This protein binds this small molecule.
Small molecule (SMILES): CCCC(=O)OC[C@H](COP(=O)(O)O[C@H]1[C@H](O)[C@@H](O)[C@H](OP(=O)(O)O)[C@@H](OP(=O)(O)O)[C@H]1O)OC(=O)CCC

Sequence of chain 1.A:
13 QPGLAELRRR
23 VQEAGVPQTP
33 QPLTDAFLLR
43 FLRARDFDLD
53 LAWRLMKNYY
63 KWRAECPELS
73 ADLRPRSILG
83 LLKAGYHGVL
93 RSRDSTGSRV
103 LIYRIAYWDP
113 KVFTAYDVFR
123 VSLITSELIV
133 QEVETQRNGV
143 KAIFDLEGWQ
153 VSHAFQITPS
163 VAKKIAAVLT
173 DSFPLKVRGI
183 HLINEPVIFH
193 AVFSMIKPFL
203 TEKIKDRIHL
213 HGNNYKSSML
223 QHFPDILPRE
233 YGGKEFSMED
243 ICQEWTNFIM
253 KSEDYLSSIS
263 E

Binding-site contacts:
Ligand atom C0N contacts residue LEU202 of chain 1.A at 3.5 Å (hydrophobic).
Ligand atom C0L contacts residue PHE201 of chain 1.A at 3.8 Å (hydrophobic).
Ligand atom C0B contacts residue LEU171 of chain 1.A at 3.5 Å (hydrophobic).
Ligand atom O5 contacts residue ARG209 of chain 1.A at 3.5 Å (salt-bridge).
Ligand atom P4 contacts residue ARG180 of chain 1.A at 3.5 Å.
Ligand atom OP6 contacts residue ARG180 of chain 1.A at 3.1 Å (salt-bridge).
Ligand atom C4 contacts residue ARG209 of chain 1.A at 3.6 Å.
Ligand atom C5 contacts residue ARG209 of chain 1.A at 4.0 Å.
Ligand atom OP4 contacts residue ARG209 of chain 1.A at 2.9 Å (salt-bridge).
Ligand atom C0I contacts residue LEU171 of chain 1.A at 3.9 Å (hydrophobic).
Ligand atom OP3 contacts residue ASP173 of chain 1.A at 3.3 Å (salt-bridge).
Ligand atom O2 contacts residue LYS205 of chain 1.A at 3.8 Å.
Ligand atom O6 contacts residue VAL179 of chain 1.A at 3.5 Å (h-bond).
Ligand atom P1 contacts residue LEU171 of chain 1.A at 4.0 Å.
Ligand atom C0C contacts residue LEU171 of chain 1.A at 3.3 Å (hydrophobic).
Ligand atom O0H contacts residue ILE206 of chain 1.A at 3.5 Å.
Ligand atom C0L contacts residue LEU202 of chain 1.A at 4.0 Å (hydrophobic).
Ligand atom O0M contacts residue THR172 of chain 1.A at 3.9 Å.
Ligand atom O0F contacts residue LEU202 of chain 1.A at 3.8 Å.
Ligand atom C0J contacts residue LEU171 of chain 1.A at 4.0 Å (hydrophobic).
Ligand atom OP3 contacts residue LEU171 of chain 1.A at 3.4 Å (h-bond).
Ligand atom OP6 contacts residue LYS178 of chain 1.A at 4.0 Å.
Ligand atom O5 contacts residue LYS178 of chain 1.A at 3.1 Å.
Ligand atom O5 contacts residue VAL179 of chain 1.A at 3.1 Å (h-bond).
Ligand atom OP5 contacts residue ARG180 of chain 1.A at 3.0 Å (salt-bridge).
Ligand atom P4 contacts residue ARG209 of chain 1.A at 3.7 Å.
Ligand atom O3 contacts residue LYS205 of chain 1.A at 3.0 Å (salt-bridge).
Ligand atom OP5 contacts residue LYS178 of chain 1.A at 2.9 Å (salt-bridge).
Ligand atom OP1 contacts residue LEU171 of chain 1.A at 3.1 Å (h-bond).
Ligand atom C0G contacts residue LEU171 of chain 1.A at 3.5 Å (hydrophobic).
Ligand atom C0L contacts residue THR172 of chain 1.A at 3.9 Å.
Ligand atom OP3 contacts residue ARG47 of chain 1.A at 4.0 Å.
Ligand atom OP6 contacts residue ARG209 of chain 1.A at 2.8 Å (salt-bridge).
Ligand atom C0C contacts residue THR172 of chain 1.A at 3.7 Å.
Ligand atom P3 contacts residue LYS205 of chain 1.A at 3.5 Å.
Ligand atom C0E contacts residue THR172 of chain 1.A at 2.8 Å.
Ligand atom O11 contacts residue LYS205 of chain 1.A at 2.8 Å (salt-bridge).
Ligand atom OP4 contacts residue LYS205 of chain 1.A at 2.9 Å (salt-bridge).
Ligand atom O1 contacts residue ILE206 of chain 1.A at 3.6 Å.
Ligand atom O0M contacts residue PHE201 of chain 1.A at 3.7 Å.